A protein and the small-molecule ligand that binds it are described below.
Small molecule (SMILES): NCCc1c[nH]cn1

Binding-site contacts:
Ligand atom CB contacts residue TYR212 of chain 4.A at 3.9 Å (hydrophobic).
Ligand atom N contacts residue TYR152 of chain 4.A at 3.5 Å (h-bond).
Ligand atom CA contacts residue GLU210 of chain 4.A at 3.3 Å.
Ligand atom NE2 contacts residue TYR117 of chain 5.A at 3.8 Å.
Ligand atom CG contacts residue PHE255 of chain 4.A at 4.3 Å (hydrophobic).
Ligand atom N contacts residue TYR260 of chain 4.A at 3.5 Å.
Ligand atom ND1 contacts residue PHE255 of chain 4.A at 4.5 Å.
Ligand atom N contacts residue GLU210 of chain 4.A at 2.8 Å (salt-bridge).
Ligand atom CE1 contacts residue PHE255 of chain 4.A at 4.0 Å (hydrophobic).
Ligand atom CE1 contacts residue TYR117 of chain 5.A at 4.1 Å (hydrophobic).
Ligand atom CD2 contacts residue TYR117 of chain 5.A at 3.7 Å (hydrophobic).
Ligand atom CB contacts residue TYR152 of chain 4.A at 3.6 Å (hydrophobic).
Ligand atom CA contacts residue TYR260 of chain 4.A at 3.7 Å (hydrophobic).
Ligand atom N contacts residue SER211 of chain 4.A at 2.8 Å (h-bond).
Ligand atom NE2 contacts residue PHE255 of chain 4.A at 3.4 Å.
Ligand atom CB contacts residue GLU210 of chain 4.A at 4.1 Å.
Ligand atom CD2 contacts residue PHE255 of chain 4.A at 3.5 Å (hydrophobic).
Ligand atom CG contacts residue TYR117 of chain 5.A at 3.6 Å (hydrophobic).
Ligand atom N contacts residue TYR212 of chain 4.A at 3.0 Å (h-bond).
Ligand atom CD2 contacts residue ASP98 of chain 5.A at 4.1 Å.
Ligand atom CA contacts residue SER211 of chain 4.A at 4.2 Å.
Ligand atom CB contacts residue TYR117 of chain 5.A at 3.7 Å (hydrophobic).
Ligand atom ND1 contacts residue TYR117 of chain 5.A at 4.1 Å.
Ligand atom CE1 contacts residue ASP98 of chain 5.A at 4.2 Å.
Ligand atom CA contacts residue TYR212 of chain 4.A at 3.6 Å (hydrophobic).
Ligand atom CA contacts residue TYR152 of chain 4.A at 4.0 Å (hydrophobic).
Ligand atom CA contacts residue PHE255 of chain 4.A at 4.1 Å (hydrophobic).
Ligand atom ND1 contacts residue THR257 of chain 4.A at 4.0 Å.
Ligand atom NE2 contacts residue ASP98 of chain 5.A at 3.2 Å (salt-bridge).

Sequence of chain 4.A:
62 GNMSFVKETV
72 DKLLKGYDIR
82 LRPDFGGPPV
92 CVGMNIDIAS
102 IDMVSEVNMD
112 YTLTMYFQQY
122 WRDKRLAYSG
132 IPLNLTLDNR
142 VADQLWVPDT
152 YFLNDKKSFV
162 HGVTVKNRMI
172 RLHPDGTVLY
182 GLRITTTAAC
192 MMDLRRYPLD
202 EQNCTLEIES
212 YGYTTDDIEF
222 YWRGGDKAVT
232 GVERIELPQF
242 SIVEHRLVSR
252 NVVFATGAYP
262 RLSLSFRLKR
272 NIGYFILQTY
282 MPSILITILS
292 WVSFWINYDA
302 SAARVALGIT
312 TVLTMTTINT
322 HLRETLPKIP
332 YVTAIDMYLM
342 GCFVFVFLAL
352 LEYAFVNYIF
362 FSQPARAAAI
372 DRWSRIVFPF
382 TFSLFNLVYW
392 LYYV

Sequence of chain 5.A:
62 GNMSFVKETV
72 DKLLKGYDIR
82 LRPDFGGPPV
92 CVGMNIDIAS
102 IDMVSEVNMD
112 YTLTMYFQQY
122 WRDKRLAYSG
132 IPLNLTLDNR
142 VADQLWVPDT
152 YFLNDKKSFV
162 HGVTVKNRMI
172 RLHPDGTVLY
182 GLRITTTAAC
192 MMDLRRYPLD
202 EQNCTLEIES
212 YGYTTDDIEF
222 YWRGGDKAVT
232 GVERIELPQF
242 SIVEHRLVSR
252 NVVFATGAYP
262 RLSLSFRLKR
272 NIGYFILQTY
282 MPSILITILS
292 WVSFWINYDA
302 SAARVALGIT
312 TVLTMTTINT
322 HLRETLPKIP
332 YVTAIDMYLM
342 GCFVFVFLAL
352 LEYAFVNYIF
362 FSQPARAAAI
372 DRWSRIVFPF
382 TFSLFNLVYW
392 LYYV